Sequence of chain 1.C:
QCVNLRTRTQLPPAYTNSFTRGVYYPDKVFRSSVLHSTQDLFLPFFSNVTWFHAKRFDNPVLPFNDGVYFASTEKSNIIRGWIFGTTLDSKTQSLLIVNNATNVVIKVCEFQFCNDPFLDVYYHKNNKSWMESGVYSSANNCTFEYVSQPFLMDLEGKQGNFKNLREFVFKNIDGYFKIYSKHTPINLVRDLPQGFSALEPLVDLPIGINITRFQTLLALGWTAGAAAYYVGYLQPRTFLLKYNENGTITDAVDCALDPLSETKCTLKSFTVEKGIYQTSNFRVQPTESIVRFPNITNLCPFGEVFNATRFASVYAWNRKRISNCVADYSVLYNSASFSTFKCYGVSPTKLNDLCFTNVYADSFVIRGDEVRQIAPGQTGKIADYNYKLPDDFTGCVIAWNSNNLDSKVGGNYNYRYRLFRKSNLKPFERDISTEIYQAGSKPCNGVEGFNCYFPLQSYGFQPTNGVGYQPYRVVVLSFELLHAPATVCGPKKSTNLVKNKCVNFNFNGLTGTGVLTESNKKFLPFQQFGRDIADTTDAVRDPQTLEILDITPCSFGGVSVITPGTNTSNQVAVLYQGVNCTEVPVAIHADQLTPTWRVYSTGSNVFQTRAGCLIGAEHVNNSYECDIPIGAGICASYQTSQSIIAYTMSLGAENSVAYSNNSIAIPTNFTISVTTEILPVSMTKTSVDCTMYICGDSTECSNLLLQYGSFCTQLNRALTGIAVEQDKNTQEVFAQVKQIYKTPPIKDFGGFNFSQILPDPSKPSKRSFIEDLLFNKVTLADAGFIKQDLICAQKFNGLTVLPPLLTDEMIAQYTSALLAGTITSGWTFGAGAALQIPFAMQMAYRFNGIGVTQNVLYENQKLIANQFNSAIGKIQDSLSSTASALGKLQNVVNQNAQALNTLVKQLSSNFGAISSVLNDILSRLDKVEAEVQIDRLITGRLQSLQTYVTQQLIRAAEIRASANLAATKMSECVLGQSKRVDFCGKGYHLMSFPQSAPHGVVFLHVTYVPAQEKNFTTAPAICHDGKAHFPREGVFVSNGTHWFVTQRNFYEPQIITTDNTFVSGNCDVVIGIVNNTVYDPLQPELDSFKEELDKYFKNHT

Binding-site contacts:
Ligand atom C3 contacts residue ASN280 of chain 1.C at 3.8 Å.
Ligand atom C1 contacts residue ASN280 of chain 1.C at 1.4 Å.
Ligand atom O5 contacts residue ASN280 of chain 1.C at 2.3 Å (h-bond).
Ligand atom C2 contacts residue ASN280 of chain 1.C at 2.5 Å.
Ligand atom C8 contacts residue ASN280 of chain 1.C at 4.5 Å.
Ligand atom N2 contacts residue ASN280 of chain 1.C at 3.0 Å (h-bond).
Ligand atom O5 contacts residue LYS556 of chain 1.B at 4.2 Å.
Ligand atom C7 contacts residue ASN280 of chain 1.C at 3.2 Å.
Ligand atom C8 contacts residue GLU279 of chain 1.C at 4.3 Å.
Ligand atom C4 contacts residue ASN280 of chain 1.C at 4.2 Å.
Ligand atom C5 contacts residue ASN280 of chain 1.C at 3.7 Å.
Ligand atom O7 contacts residue ASN280 of chain 1.C at 2.9 Å (h-bond).
Ligand atom O7 contacts residue ASN278 of chain 1.C at 3.5 Å (h-bond).

This protein binds this small molecule.
Small molecule (SMILES): CC(=O)N[C@H]1[C@H](O[C@H]2[C@H](O)[C@@H](NC(C)=O)CO[C@@H]2CO)O[C@H](CO)[C@@H](O[C@H]2O[C@H](CO)[C@@H](O)[C@H](O)[C@@H]2O)[C@@H]1O

Sequence of chain 1.B:
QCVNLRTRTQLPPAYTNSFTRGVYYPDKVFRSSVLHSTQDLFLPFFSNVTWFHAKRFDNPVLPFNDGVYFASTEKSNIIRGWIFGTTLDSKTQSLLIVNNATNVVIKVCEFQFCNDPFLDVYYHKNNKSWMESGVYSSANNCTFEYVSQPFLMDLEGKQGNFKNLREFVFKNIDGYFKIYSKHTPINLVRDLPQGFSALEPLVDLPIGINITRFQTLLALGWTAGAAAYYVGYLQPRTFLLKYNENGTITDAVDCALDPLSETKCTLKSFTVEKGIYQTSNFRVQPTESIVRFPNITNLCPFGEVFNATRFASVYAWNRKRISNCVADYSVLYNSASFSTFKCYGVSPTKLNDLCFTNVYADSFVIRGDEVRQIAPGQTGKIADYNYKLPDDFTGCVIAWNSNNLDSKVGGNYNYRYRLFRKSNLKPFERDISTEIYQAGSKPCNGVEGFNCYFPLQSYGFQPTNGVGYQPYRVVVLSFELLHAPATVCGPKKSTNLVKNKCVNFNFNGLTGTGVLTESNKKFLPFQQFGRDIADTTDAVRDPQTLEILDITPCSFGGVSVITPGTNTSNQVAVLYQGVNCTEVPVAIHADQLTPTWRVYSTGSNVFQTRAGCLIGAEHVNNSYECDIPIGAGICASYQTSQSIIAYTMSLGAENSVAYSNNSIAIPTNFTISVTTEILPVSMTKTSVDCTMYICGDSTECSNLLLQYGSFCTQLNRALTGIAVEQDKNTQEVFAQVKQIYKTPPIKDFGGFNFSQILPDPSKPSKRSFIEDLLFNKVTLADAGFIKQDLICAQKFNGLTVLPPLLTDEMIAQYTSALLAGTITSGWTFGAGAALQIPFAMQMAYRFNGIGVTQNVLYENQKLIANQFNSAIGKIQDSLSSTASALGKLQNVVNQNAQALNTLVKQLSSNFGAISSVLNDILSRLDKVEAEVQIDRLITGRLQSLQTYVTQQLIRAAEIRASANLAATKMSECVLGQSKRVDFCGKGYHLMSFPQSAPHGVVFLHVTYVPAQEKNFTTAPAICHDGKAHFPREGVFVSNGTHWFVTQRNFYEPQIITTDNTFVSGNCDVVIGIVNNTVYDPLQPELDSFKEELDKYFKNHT